Sequence of chain 1.D:
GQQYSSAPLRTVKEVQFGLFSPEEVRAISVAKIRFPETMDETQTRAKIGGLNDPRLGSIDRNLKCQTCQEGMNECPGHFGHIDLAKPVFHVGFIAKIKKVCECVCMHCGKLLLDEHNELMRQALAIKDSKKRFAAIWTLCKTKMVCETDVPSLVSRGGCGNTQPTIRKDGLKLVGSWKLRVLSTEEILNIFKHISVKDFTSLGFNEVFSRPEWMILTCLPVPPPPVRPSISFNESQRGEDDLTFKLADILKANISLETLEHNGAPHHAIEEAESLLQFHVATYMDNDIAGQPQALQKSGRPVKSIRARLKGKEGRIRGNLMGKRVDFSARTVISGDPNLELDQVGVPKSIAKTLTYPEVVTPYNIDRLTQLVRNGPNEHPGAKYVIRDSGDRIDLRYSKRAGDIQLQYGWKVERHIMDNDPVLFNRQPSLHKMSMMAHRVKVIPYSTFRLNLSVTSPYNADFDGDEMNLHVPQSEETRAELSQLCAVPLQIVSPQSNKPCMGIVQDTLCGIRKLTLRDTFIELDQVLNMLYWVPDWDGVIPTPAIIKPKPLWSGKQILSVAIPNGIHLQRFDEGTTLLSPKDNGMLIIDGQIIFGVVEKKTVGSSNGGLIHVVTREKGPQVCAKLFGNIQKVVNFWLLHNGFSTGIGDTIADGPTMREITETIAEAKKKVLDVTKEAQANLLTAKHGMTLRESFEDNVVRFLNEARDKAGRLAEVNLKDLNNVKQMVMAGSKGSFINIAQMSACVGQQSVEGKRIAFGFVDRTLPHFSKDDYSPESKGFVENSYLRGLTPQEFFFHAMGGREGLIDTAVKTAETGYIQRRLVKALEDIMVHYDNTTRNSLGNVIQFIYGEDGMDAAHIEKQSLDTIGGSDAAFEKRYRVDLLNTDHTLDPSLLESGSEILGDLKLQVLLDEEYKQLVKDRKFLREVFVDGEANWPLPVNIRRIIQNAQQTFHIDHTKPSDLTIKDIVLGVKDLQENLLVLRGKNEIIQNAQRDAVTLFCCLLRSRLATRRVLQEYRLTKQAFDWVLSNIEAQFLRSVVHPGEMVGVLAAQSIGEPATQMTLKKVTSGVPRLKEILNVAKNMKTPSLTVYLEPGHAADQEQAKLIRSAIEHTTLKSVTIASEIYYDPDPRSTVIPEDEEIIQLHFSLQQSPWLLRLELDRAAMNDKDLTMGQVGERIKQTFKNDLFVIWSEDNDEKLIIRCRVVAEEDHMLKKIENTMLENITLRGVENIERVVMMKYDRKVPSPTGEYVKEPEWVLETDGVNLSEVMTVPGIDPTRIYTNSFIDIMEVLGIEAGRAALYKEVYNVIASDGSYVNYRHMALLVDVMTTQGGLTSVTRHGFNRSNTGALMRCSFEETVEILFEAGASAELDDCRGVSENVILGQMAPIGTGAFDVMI

Binding-site contacts:
Ligand atom C3' contacts residue ASP485 of chain 1.D at 3.6 Å.
Ligand atom N1 contacts residue G2P1 of chain 1.N at 3.7 Å.
Ligand atom C2' contacts residue G2P1 of chain 1.N at 3.8 Å.
Ligand atom O6 contacts residue G2P1 of chain 1.N at 3.3 Å.
Ligand atom OP1 contacts residue GLN481 of chain 1.E at 3.3 Å (h-bond).
Ligand atom OP1 contacts residue ALA477 of chain 1.E at 3.5 Å.
Ligand atom P contacts residue LYS987 of chain 1.E at 3.7 Å.
Ligand atom C4' contacts residue ASP485 of chain 1.D at 3.7 Å.
Ligand atom N2 contacts residue GLN447 of chain 1.D at 3.1 Å (h-bond).
Ligand atom O3' contacts residue ASP483 of chain 1.D at 3.6 Å (salt-bridge).
Ligand atom C5' contacts residue G2P1 of chain 1.N at 3.4 Å.
Ligand atom O3' contacts residue G2P1 of chain 1.N at 3.5 Å (h-bond).
Ligand atom N7 contacts residue GLN531 of chain 1.E at 3.7 Å.
Ligand atom OP1 contacts residue LYS987 of chain 1.E at 2.9 Å (salt-bridge).
Ligand atom O3' contacts residue ASP485 of chain 1.D at 2.5 Å (salt-bridge).
Ligand atom C5' contacts residue GLN481 of chain 1.E at 3.4 Å.
Ligand atom OP1 contacts residue LYS979 of chain 1.E at 2.8 Å (salt-bridge).
Ligand atom OP1 contacts residue ARG1124 of chain 1.E at 3.6 Å (salt-bridge).
Ligand atom OP1 contacts residue GLN1112 of chain 1.E at 3.1 Å (h-bond).
Ligand atom C5' contacts residue HIS1097 of chain 1.E at 3.8 Å.
Ligand atom C2' contacts residue ARG446 of chain 1.D at 3.3 Å.
Ligand atom O2' contacts residue ASP485 of chain 1.D at 3.6 Å.
Ligand atom O3' contacts residue LYS323 of chain 1.D at 3.5 Å (salt-bridge).
Ligand atom C6 contacts residue G2P1 of chain 1.N at 3.7 Å.
Ligand atom O3' contacts residue GLN481 of chain 1.E at 3.0 Å (h-bond).
Ligand atom O2' contacts residue GLN481 of chain 1.E at 3.3 Å (h-bond).
Ligand atom C4' contacts residue HIS1097 of chain 1.E at 3.7 Å.
Ligand atom O3' contacts residue MG1 of chain 1.Q at 2.0 Å.
Ligand atom O3' contacts residue ARG446 of chain 1.D at 3.2 Å (salt-bridge).
Ligand atom O2' contacts residue ARG446 of chain 1.D at 2.3 Å (salt-bridge).
Ligand atom C3' contacts residue ARG446 of chain 1.D at 3.8 Å.
Ligand atom OP1 contacts residue GLN776 of chain 1.E at 3.4 Å (h-bond).
Ligand atom O3' contacts residue ASP481 of chain 1.D at 3.7 Å.
Ligand atom P contacts residue GLN481 of chain 1.E at 3.7 Å.
Ligand atom C3' contacts residue G2P1 of chain 1.N at 3.3 Å.
Ligand atom N2 contacts residue ARG350 of chain 1.D at 3.3 Å (salt-bridge).
Ligand atom C5' contacts residue GLY478 of chain 1.E at 3.5 Å.
Ligand atom C4' contacts residue LYS323 of chain 1.D at 3.5 Å.
Ligand atom OP2 contacts residue ARG1124 of chain 1.E at 3.3 Å (salt-bridge).
Ligand atom C3' contacts residue MG1 of chain 1.Q at 3.3 Å.

This protein binds this small molecule.
Small molecule (SMILES): Nc1ccn([C@@H]2O[C@H](CO[P](=O)(O)O[C@H]3[C@@H](O)[C@H](n4ccc(=O)[nH]c4=O)O[C@@H]3CO[P](=O)(O)O[C@H]3[C@@H](O)[C@H](n4cnc5c(N)ncnc54)O[C@@H]3COP(=O)(O)O)[C@@H](O[P](=O)(O)OC[C@H]3O[C@@H](n4cnc5c(=O)nc(N)[nH]c54)[C@H](O)[C@@H]3O[P](=O)(O)OC[C@H]3O[C@@H](n4cnc5c(N)ncnc54)[C@H](O)[C@@H]3O[P](=O)(O)OC[C@H]3O[C@@H](n4cnc5c(=O)nc(N)[nH]c54)[C@H](O)[C@@H]3O[P](=O)(O)OC[C@H]3O[C@@H](n4cnc5c(N)ncnc54)[C@H](O)[C@@H]3O[P](=O)(O)OC[C@H]3O[C@@H](n4cnc5c(=O)nc(N)[nH]c54)[C@H](O)[C@@H]3O[P](=O)(O)OC[C@H]3O[C@@H](n4cnc5c(=O)nc(N)[nH]c54)[C@H](O)[C@@H]3O)[C@H]2O)c(=O)n1

Sequence of chain 1.E:
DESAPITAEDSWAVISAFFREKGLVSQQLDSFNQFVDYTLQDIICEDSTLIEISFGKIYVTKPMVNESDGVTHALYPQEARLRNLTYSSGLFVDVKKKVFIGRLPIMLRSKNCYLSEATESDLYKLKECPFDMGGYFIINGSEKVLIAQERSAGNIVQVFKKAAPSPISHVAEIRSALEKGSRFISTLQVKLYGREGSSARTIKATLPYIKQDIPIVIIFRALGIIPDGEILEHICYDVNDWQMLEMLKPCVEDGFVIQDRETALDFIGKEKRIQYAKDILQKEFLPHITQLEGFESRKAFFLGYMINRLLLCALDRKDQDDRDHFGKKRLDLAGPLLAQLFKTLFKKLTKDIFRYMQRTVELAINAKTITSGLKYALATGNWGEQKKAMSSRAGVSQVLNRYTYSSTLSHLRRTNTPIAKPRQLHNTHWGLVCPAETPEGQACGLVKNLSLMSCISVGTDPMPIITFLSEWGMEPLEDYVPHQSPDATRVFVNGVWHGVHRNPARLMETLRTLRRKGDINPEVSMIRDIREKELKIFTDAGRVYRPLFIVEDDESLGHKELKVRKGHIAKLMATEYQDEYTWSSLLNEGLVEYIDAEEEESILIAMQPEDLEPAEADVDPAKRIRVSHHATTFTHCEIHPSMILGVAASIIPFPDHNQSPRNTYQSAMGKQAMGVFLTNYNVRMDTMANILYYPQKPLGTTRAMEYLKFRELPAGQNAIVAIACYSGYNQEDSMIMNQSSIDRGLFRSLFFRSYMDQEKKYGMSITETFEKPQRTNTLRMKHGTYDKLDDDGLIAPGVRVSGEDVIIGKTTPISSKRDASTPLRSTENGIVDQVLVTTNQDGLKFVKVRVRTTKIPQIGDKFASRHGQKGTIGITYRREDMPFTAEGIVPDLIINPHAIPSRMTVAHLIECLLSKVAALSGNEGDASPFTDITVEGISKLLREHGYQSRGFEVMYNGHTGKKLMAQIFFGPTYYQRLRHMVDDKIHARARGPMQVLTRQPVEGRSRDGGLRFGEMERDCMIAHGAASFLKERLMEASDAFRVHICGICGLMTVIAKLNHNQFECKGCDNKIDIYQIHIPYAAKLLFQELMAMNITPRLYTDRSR